Binding-site contacts:
Ligand atom C6 contacts residue LYS3 of chain 3.A at 4.2 Å.
Ligand atom N2 contacts residue ASN154 of chain 3.A at 2.9 Å (h-bond).
Ligand atom C2 contacts residue ASN154 of chain 3.A at 2.5 Å.
Ligand atom C1 contacts residue ASN154 of chain 3.A at 1.5 Å.
Ligand atom C7 contacts residue GLN227 of chain 3.A at 4.3 Å.
Ligand atom C3 contacts residue ASN154 of chain 3.A at 3.9 Å.
Ligand atom O7 contacts residue ASN154 of chain 3.A at 3.4 Å (h-bond).
Ligand atom O7 contacts residue GLN227 of chain 3.A at 3.2 Å (h-bond).
Ligand atom C4 contacts residue ASN154 of chain 3.A at 4.3 Å.
Ligand atom C5 contacts residue LYS3 of chain 3.A at 4.3 Å.
Ligand atom O5 contacts residue LYS3 of chain 3.A at 4.0 Å.
Ligand atom C7 contacts residue ASN154 of chain 3.A at 3.3 Å.
Ligand atom C1 contacts residue GLN227 of chain 3.A at 4.3 Å.
Ligand atom C5 contacts residue ASN154 of chain 3.A at 3.7 Å.
Ligand atom C8 contacts residue ASN154 of chain 3.A at 4.4 Å.
Ligand atom O5 contacts residue ASN154 of chain 3.A at 2.4 Å (h-bond).

Sequence of chain 3.A:
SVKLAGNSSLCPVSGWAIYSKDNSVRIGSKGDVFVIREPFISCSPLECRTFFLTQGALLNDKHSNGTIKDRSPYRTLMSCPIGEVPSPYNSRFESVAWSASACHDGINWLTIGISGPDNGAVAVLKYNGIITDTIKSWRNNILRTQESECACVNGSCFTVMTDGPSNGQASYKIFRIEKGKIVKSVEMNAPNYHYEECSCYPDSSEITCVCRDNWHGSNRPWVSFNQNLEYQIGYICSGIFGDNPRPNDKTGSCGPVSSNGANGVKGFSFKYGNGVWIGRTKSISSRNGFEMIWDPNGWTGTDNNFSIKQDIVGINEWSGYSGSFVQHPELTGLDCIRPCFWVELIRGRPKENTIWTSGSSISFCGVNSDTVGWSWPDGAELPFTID

The protein below binds the small molecule below.
Small molecule (SMILES): CC(=O)N[C@@H]1[C@@H](O)[C@H](O)[C@@H](CO)O[C@H]1O